A small-molecule ligand and the protein it binds are described below.
Small molecule (SMILES): CC(=O)N[C@@H]1[C@@H](O)[C@H](O)[C@@H](CO)O[C@H]1O

Sequence of chain 1.C:
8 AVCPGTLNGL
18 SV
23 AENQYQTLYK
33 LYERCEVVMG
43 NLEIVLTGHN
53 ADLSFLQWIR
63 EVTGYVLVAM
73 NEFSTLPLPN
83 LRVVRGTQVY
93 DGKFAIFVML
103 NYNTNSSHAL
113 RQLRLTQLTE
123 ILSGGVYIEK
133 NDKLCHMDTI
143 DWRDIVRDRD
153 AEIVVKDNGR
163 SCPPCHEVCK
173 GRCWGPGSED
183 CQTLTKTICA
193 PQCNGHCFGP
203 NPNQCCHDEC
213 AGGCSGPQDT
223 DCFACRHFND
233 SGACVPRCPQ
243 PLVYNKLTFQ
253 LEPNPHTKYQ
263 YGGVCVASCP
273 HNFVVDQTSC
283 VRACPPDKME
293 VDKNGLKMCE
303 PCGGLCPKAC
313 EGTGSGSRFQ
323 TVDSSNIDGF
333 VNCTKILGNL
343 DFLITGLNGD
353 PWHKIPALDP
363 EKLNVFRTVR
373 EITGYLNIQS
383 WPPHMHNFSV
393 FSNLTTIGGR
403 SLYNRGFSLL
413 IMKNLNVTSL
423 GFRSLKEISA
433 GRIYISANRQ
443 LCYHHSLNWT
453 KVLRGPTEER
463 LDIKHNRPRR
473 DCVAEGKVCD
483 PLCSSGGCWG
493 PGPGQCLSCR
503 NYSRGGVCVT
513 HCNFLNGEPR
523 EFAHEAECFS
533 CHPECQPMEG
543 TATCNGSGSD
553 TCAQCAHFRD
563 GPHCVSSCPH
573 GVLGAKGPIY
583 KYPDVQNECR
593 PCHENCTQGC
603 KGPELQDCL

Binding-site contacts:
Ligand atom C1 contacts residue GLY234 of chain 1.C at 4.0 Å.
Ligand atom O7 contacts residue ASN231 of chain 1.C at 3.4 Å (h-bond).
Ligand atom N2 contacts residue ASN231 of chain 1.C at 2.9 Å (h-bond).
Ligand atom O5 contacts residue ASN231 of chain 1.C at 2.4 Å (h-bond).
Ligand atom C4 contacts residue GLU38 of chain 1.C at 4.5 Å.
Ligand atom C7 contacts residue ARG62 of chain 1.C at 3.9 Å.
Ligand atom O7 contacts residue CYS227 of chain 1.C at 4.3 Å.
Ligand atom C3 contacts residue ARG62 of chain 1.C at 4.1 Å.
Ligand atom C7 contacts residue ASN231 of chain 1.C at 3.3 Å.
Ligand atom C8 contacts residue CYS227 of chain 1.C at 3.6 Å (hydrophobic).
Ligand atom O6 contacts residue SER233 of chain 1.C at 3.8 Å.
Ligand atom O7 contacts residue ARG62 of chain 1.C at 2.9 Å (salt-bridge).
Ligand atom O7 contacts residue GLU63 of chain 1.C at 3.9 Å.
Ligand atom C7 contacts residue CYS224 of chain 1.C at 4.5 Å (hydrophobic).
Ligand atom C8 contacts residue CYS236 of chain 1.C at 3.7 Å (hydrophobic).
Ligand atom C4 contacts residue ARG62 of chain 1.C at 4.2 Å.
Ligand atom N2 contacts residue ARG62 of chain 1.C at 4.4 Å.
Ligand atom O3 contacts residue ARG62 of chain 1.C at 3.3 Å.
Ligand atom C7 contacts residue CYS227 of chain 1.C at 4.0 Å (hydrophobic).
Ligand atom C7 contacts residue PHE225 of chain 1.C at 4.4 Å (hydrophobic).
Ligand atom C5 contacts residue ASN231 of chain 1.C at 3.6 Å.
Ligand atom O5 contacts residue GLY234 of chain 1.C at 4.0 Å.
Ligand atom C8 contacts residue PHE225 of chain 1.C at 3.9 Å (hydrophobic).
Ligand atom C1 contacts residue ASN231 of chain 1.C at 1.4 Å.
Ligand atom C8 contacts residue ALA226 of chain 1.C at 3.9 Å (hydrophobic).
Ligand atom C5 contacts residue GLY234 of chain 1.C at 3.9 Å.
Ligand atom C4 contacts residue ASN231 of chain 1.C at 4.3 Å.
Ligand atom O6 contacts residue GLY234 of chain 1.C at 3.9 Å.
Ligand atom C3 contacts residue ASN231 of chain 1.C at 3.9 Å.
Ligand atom C8 contacts residue CYS224 of chain 1.C at 3.4 Å (hydrophobic).
Ligand atom C2 contacts residue ASN231 of chain 1.C at 2.5 Å.
Ligand atom C8 contacts residue ASN231 of chain 1.C at 4.4 Å.
Ligand atom C2 contacts residue ARG62 of chain 1.C at 3.8 Å.
Ligand atom O7 contacts residue PHE225 of chain 1.C at 4.3 Å.